Sequence of chain 1.A:
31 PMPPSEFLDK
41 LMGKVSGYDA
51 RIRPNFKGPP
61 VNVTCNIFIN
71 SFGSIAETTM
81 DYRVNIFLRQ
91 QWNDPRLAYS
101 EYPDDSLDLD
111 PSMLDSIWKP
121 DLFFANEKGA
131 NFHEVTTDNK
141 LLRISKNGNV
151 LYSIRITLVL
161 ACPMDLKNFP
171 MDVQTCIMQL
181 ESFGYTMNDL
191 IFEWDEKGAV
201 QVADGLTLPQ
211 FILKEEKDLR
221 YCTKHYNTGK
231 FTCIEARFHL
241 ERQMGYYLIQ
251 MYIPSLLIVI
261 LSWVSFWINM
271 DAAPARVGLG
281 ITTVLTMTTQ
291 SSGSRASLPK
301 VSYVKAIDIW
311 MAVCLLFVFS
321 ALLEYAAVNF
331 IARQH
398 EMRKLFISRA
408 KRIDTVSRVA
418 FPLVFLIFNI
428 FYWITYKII

This small molecule binds to this protein.
Small molecule (SMILES): NCCCC(=O)O

Binding-site contacts:
Ligand atom N contacts residue TYR226 of chain 1.A at 3.6 Å.
Ligand atom OXT contacts residue ARG89 of chain 1.E at 2.9 Å (salt-bridge).
Ligand atom C contacts residue PHE87 of chain 1.E at 4.4 Å (hydrophobic).
Ligand atom O contacts residue ARG89 of chain 1.E at 3.6 Å.
Ligand atom CB contacts residue TYR226 of chain 1.A at 3.9 Å (hydrophobic).
Ligand atom CG contacts residue PHE183 of chain 1.A at 3.6 Å (hydrophobic).
Ligand atom O contacts residue SER153 of chain 1.E at 2.4 Å (h-bond).
Ligand atom OXT contacts residue THR228 of chain 1.A at 3.2 Å (h-bond).
Ligand atom N contacts residue GLU181 of chain 1.A at 2.9 Å (salt-bridge).
Ligand atom N contacts residue PHE123 of chain 1.A at 3.3 Å.
Ligand atom O contacts residue PHE183 of chain 1.A at 4.3 Å.
Ligand atom CG contacts residue PHE231 of chain 1.A at 4.0 Å (hydrophobic).
Ligand atom CD contacts residue TYR226 of chain 1.A at 4.2 Å (hydrophobic).
Ligand atom C contacts residue ARG89 of chain 1.E at 3.6 Å.
Ligand atom C contacts residue LEU141 of chain 1.E at 4.3 Å (hydrophobic).
Ligand atom CD contacts residue PHE183 of chain 1.A at 3.8 Å (hydrophobic).
Ligand atom CG contacts residue LEU141 of chain 1.E at 4.2 Å (hydrophobic).
Ligand atom OXT contacts residue PHE231 of chain 1.A at 4.2 Å.
Ligand atom N contacts residue PHE231 of chain 1.A at 4.4 Å.
Ligand atom CB contacts residue PHE87 of chain 1.E at 3.7 Å (hydrophobic).
Ligand atom N contacts residue PHE87 of chain 1.E at 4.4 Å.
Ligand atom N contacts residue SER182 of chain 1.A at 3.7 Å.
Ligand atom CD contacts residue PHE123 of chain 1.A at 3.9 Å (hydrophobic).
Ligand atom CD contacts residue SER182 of chain 1.A at 3.6 Å.
Ligand atom OXT contacts residue TYR226 of chain 1.A at 4.3 Å.
Ligand atom OXT contacts residue SER153 of chain 1.E at 4.3 Å.
Ligand atom O contacts residue PHE87 of chain 1.E at 4.1 Å.
Ligand atom CD contacts residue GLU181 of chain 1.A at 4.2 Å.
Ligand atom O contacts residue LEU141 of chain 1.E at 4.5 Å.
Ligand atom C contacts residue THR228 of chain 1.A at 4.2 Å.
Ligand atom CD contacts residue PHE231 of chain 1.A at 4.2 Å (hydrophobic).
Ligand atom CB contacts residue PHE231 of chain 1.A at 4.2 Å (hydrophobic).
Ligand atom CB contacts residue PHE183 of chain 1.A at 4.2 Å (hydrophobic).
Ligand atom C contacts residue SER153 of chain 1.E at 3.6 Å.

Sequence of chain 1.E:
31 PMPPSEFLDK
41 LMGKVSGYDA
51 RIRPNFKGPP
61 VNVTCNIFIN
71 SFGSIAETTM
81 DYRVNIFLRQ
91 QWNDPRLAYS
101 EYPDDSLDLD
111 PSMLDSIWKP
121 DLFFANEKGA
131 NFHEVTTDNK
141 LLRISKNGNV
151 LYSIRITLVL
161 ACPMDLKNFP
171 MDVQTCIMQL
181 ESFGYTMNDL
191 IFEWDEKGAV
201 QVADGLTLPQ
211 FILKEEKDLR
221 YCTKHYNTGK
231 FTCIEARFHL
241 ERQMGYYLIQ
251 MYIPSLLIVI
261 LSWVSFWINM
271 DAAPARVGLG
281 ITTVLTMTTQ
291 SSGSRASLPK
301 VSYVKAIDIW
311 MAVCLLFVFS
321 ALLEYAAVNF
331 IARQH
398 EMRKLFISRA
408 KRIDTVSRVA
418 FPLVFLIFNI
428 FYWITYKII